Sequence of chain 1.E:
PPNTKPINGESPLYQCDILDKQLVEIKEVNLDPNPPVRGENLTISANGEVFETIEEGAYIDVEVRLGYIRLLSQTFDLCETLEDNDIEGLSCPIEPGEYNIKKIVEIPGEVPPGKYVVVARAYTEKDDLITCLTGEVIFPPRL

This protein binds this small molecule.
Small molecule (SMILES): CC(C)[C@@H](C)/C=C/[C@@H](C)[C@H]1CC[C@H]2C3=CC=C4C[C@@H](O)CC[C@]4(C)[C@H]3CC[C@]12C

Binding-site contacts:
Ligand atom C19 contacts residue VAL142 of chain 1.E at 4.4 Å (hydrophobic).
Ligand atom C17 contacts residue VAL149 of chain 1.E at 4.4 Å (hydrophobic).
Ligand atom C6 contacts residue TYR147 of chain 1.E at 3.6 Å (hydrophobic).
Ligand atom C16 contacts residue TYR147 of chain 1.E at 3.9 Å (hydrophobic).
Ligand atom C1 contacts residue LEU103 of chain 1.E at 3.6 Å (hydrophobic).
Ligand atom C14 contacts residue VAL95 of chain 1.E at 4.4 Å (hydrophobic).
Ligand atom C15 contacts residue VAL95 of chain 1.E at 4.1 Å (hydrophobic).
Ligand atom C15 contacts residue VAL149 of chain 1.E at 4.4 Å (hydrophobic).
Ligand atom C26 contacts residue ILE75 of chain 1.E at 3.8 Å (hydrophobic).
Ligand atom C18 contacts residue PHE170 of chain 1.E at 3.8 Å (hydrophobic).
Ligand atom C6 contacts residue LEU102 of chain 1.E at 3.4 Å (hydrophobic).
Ligand atom C18 contacts residue VAL142 of chain 1.E at 4.4 Å (hydrophobic).
Ligand atom C27 contacts residue ILE75 of chain 1.E at 4.2 Å (hydrophobic).
Ligand atom C7 contacts residue LEU102 of chain 1.E at 3.9 Å (hydrophobic).
Ligand atom C27 contacts residue LEU44 of chain 1.E at 4.4 Å (hydrophobic).
Ligand atom C16 contacts residue VAL168 of chain 1.E at 4.5 Å (hydrophobic).
Ligand atom C4 contacts residue LEU102 of chain 1.E at 4.5 Å (hydrophobic).
Ligand atom C2 contacts residue LEU103 of chain 1.E at 4.1 Å (hydrophobic).
Ligand atom C23 contacts residue VAL168 of chain 1.E at 3.9 Å (hydrophobic).
Ligand atom C15 contacts residue TYR147 of chain 1.E at 3.2 Å (hydrophobic).
Ligand atom C7 contacts residue TYR147 of chain 1.E at 3.2 Å (hydrophobic).
Ligand atom C5 contacts residue LEU102 of chain 1.E at 4.2 Å (hydrophobic).
Ligand atom C16 contacts residue VAL149 of chain 1.E at 3.9 Å (hydrophobic).
Ligand atom C21 contacts residue ILE138 of chain 1.E at 4.5 Å (hydrophobic).
Ligand atom C22 contacts residue VAL168 of chain 1.E at 3.9 Å (hydrophobic).
Ligand atom C28 contacts residue LEU62 of chain 1.E at 3.5 Å (hydrophobic).
Ligand atom C14 contacts residue TYR147 of chain 1.E at 4.2 Å (hydrophobic).
Ligand atom C8 contacts residue TYR147 of chain 1.E at 4.2 Å (hydrophobic).
Ligand atom C26 contacts residue LEU73 of chain 1.E at 4.0 Å (hydrophobic).
Ligand atom C19 contacts residue PRO139 of chain 1.E at 4.1 Å (hydrophobic).